Binding-site contacts:
Ligand atom C6 contacts residue ASN310 of chain 1.B at 3.2 Å.
Ligand atom O5 contacts residue ASN310 of chain 1.B at 2.4 Å (h-bond).
Ligand atom O7 contacts residue ASN310 of chain 1.B at 4.5 Å.
Ligand atom C5 contacts residue ASN310 of chain 1.B at 3.3 Å.
Ligand atom C8 contacts residue ASN310 of chain 1.B at 3.8 Å.
Ligand atom C4 contacts residue ASN310 of chain 1.B at 4.2 Å.
Ligand atom C7 contacts residue ASN310 of chain 1.B at 3.6 Å.
Ligand atom N2 contacts residue ASN310 of chain 1.B at 3.1 Å (h-bond).
Ligand atom O6 contacts residue ASN310 of chain 1.B at 3.1 Å (h-bond).
Ligand atom C1 contacts residue ASN310 of chain 1.B at 1.4 Å.
Ligand atom C3 contacts residue ASN310 of chain 1.B at 3.8 Å.
Ligand atom C2 contacts residue ASN310 of chain 1.B at 2.5 Å.

Sequence of chain 1.B:
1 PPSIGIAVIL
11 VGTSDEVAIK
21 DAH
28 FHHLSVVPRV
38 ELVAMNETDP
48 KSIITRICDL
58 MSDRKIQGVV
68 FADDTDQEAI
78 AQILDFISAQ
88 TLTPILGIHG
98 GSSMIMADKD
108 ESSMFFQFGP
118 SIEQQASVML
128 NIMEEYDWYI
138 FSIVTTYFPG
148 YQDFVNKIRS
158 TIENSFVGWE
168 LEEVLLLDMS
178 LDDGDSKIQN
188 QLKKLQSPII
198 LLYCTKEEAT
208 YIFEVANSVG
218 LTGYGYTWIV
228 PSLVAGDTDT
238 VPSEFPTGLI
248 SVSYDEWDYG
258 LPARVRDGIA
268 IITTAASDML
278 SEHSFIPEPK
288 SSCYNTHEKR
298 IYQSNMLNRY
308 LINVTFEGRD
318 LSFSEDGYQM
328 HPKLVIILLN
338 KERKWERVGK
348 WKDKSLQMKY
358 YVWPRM

A small-molecule ligand and the protein it binds are described below.
Small molecule (SMILES): CC(=O)N[C@@H]1[C@@H](O)[C@H](O)[C@@H](CO)O[C@H]1O